A small-molecule ligand and the protein it binds are described below.
Small molecule (SMILES): CC(=O)N[C@@H]1[C@@H](O)[C@H](O)[C@@H](CO)O[C@H]1O

Binding-site contacts:
Ligand atom C7 contacts residue GLY15 of chain 1.B at 3.8 Å.
Ligand atom C1 contacts residue GLY15 of chain 1.B at 4.1 Å.
Ligand atom C7 contacts residue ASN17 of chain 1.B at 4.0 Å.
Ligand atom C8 contacts residue GLY15 of chain 1.B at 4.0 Å.
Ligand atom C5 contacts residue ASN17 of chain 1.B at 3.7 Å.
Ligand atom O7 contacts residue THR35 of chain 1.B at 3.5 Å (h-bond).
Ligand atom N2 contacts residue ASN17 of chain 1.B at 3.0 Å (h-bond).
Ligand atom C1 contacts residue ASN17 of chain 1.B at 1.4 Å.
Ligand atom C7 contacts residue ALA36 of chain 1.B at 3.9 Å (hydrophobic).
Ligand atom C3 contacts residue ASN17 of chain 1.B at 3.7 Å.
Ligand atom C2 contacts residue GLY15 of chain 1.B at 4.2 Å.
Ligand atom O7 contacts residue THR34 of chain 1.B at 3.3 Å.
Ligand atom C8 contacts residue ALA36 of chain 1.B at 2.9 Å (hydrophobic).
Ligand atom C7 contacts residue THR35 of chain 1.B at 3.9 Å.
Ligand atom C8 contacts residue THR35 of chain 1.B at 3.7 Å.
Ligand atom C4 contacts residue ASN17 of chain 1.B at 4.2 Å.
Ligand atom O7 contacts residue ASN17 of chain 1.B at 4.2 Å.
Ligand atom O7 contacts residue ALA36 of chain 1.B at 4.3 Å.
Ligand atom C2 contacts residue ASN17 of chain 1.B at 2.4 Å.
Ligand atom N2 contacts residue THR34 of chain 1.B at 4.3 Å.
Ligand atom O5 contacts residue ASN17 of chain 1.B at 2.3 Å (h-bond).
Ligand atom N2 contacts residue GLY15 of chain 1.B at 3.1 Å (h-bond).
Ligand atom C7 contacts residue THR34 of chain 1.B at 4.0 Å.

Sequence of chain 1.B:
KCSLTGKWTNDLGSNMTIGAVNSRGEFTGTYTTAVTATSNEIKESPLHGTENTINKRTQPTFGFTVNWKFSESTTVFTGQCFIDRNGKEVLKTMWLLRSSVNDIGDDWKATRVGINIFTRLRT